A protein and the small-molecule ligand that binds it are described below.
Small molecule (SMILES): Fc1ccc(-c2ncn(C3CCCCC3)c2-c2ccnc3[nH]ccc23)cc1

Sequence of chain 1.C:
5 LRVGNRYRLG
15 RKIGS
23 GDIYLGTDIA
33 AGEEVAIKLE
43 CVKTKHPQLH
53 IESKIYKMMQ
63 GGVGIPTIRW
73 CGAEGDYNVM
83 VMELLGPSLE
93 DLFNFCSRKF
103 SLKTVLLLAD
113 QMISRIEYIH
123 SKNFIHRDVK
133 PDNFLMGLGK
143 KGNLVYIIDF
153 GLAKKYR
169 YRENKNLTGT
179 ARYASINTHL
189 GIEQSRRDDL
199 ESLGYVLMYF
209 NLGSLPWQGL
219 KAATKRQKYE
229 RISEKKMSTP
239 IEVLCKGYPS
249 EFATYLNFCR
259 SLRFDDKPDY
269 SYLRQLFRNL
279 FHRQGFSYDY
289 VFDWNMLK

Binding-site contacts:
Ligand atom C14 contacts residue ILE25 of chain 1.C at 3.5 Å (hydrophobic).
Ligand atom C contacts residue LYS40 of chain 1.C at 3.6 Å.
Ligand atom N2 contacts residue ALA38 of chain 1.C at 3.8 Å.
Ligand atom F contacts residue MET82 of chain 1.C at 3.4 Å.
Ligand atom C9 contacts residue ILE150 of chain 1.C at 3.9 Å (hydrophobic).
Ligand atom C1 contacts residue MET82 of chain 1.C at 3.9 Å (hydrophobic).
Ligand atom C14 contacts residue ILE150 of chain 1.C at 3.9 Å (hydrophobic).
Ligand atom C7 contacts residue ILE25 of chain 1.C at 3.7 Å (hydrophobic).
Ligand atom C15 contacts residue LEU137 of chain 1.C at 3.9 Å (hydrophobic).
Ligand atom N contacts residue ILE150 of chain 1.C at 4.0 Å.
Ligand atom C3 contacts residue LYS40 of chain 1.C at 3.7 Å.
Ligand atom C16 contacts residue LEU137 of chain 1.C at 3.9 Å (hydrophobic).
Ligand atom C12 contacts residue ILE17 of chain 1.C at 3.5 Å (hydrophobic).
Ligand atom C17 contacts residue ALA38 of chain 1.C at 3.4 Å (hydrophobic).
Ligand atom N3 contacts residue ALA38 of chain 1.C at 3.4 Å.
Ligand atom C3 contacts residue ALA38 of chain 1.C at 3.7 Å (hydrophobic).
Ligand atom F contacts residue LYS40 of chain 1.C at 3.7 Å.
Ligand atom C18 contacts residue MET84 of chain 1.C at 3.8 Å (hydrophobic).
Ligand atom N3 contacts residue LEU87 of chain 1.C at 3.1 Å (h-bond).
Ligand atom C5 contacts residue ILE25 of chain 1.C at 3.4 Å (hydrophobic).
Ligand atom C15 contacts residue ILE25 of chain 1.C at 4.0 Å (hydrophobic).
Ligand atom C21 contacts residue ILE25 of chain 1.C at 3.7 Å (hydrophobic).
Ligand atom C6 contacts residue ILE25 of chain 1.C at 3.4 Å (hydrophobic).
Ligand atom N contacts residue ILE25 of chain 1.C at 3.9 Å.
Ligand atom C contacts residue MET84 of chain 1.C at 3.5 Å (hydrophobic).
Ligand atom N2 contacts residue GLU85 of chain 1.C at 3.1 Å (salt-bridge).
Ligand atom C19 contacts residue ILE150 of chain 1.C at 4.0 Å (hydrophobic).
Ligand atom C4 contacts residue ILE25 of chain 1.C at 3.4 Å (hydrophobic).
Ligand atom C2 contacts residue TYR58 of chain 1.C at 3.9 Å (hydrophobic).
Ligand atom N2 contacts residue LEU87 of chain 1.C at 3.4 Å.
Ligand atom C4 contacts residue ALA38 of chain 1.C at 3.8 Å (hydrophobic).
Ligand atom N1 contacts residue ILE25 of chain 1.C at 3.2 Å.
Ligand atom C13 contacts residue ILE17 of chain 1.C at 3.9 Å (hydrophobic).
Ligand atom C18 contacts residue GLU85 of chain 1.C at 3.9 Å.
Ligand atom C16 contacts residue ALA38 of chain 1.C at 3.9 Å (hydrophobic).
Ligand atom C18 contacts residue LEU87 of chain 1.C at 3.6 Å (hydrophobic).
Ligand atom C20 contacts residue ALA38 of chain 1.C at 3.8 Å (hydrophobic).
Ligand atom F contacts residue MET84 of chain 1.C at 3.2 Å.
Ligand atom C17 contacts residue LEU87 of chain 1.C at 3.7 Å (hydrophobic).
Ligand atom N3 contacts residue LEU86 of chain 1.C at 3.9 Å.